A small-molecule ligand and the protein it binds are described below.
Small molecule (SMILES): C=CC1=C(C)C2=[N+]3C1=Cc1c(C)c(CCC(=O)O)c4n1[Mg@@]31n3c(c(C)c(C=C)c3=C2)=CC2=[N+]1C(=C4)C(CCC(=O)O)=C2C

Sequence of chain 1.B:
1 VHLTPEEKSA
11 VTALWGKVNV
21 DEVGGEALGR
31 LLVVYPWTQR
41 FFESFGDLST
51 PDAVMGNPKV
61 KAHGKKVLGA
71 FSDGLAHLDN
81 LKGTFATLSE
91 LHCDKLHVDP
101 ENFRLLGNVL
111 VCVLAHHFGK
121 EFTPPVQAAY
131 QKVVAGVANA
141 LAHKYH

Binding-site contacts:
Ligand atom CBA contacts residue LEU91 of chain 1.B at 3.7 Å (hydrophobic).
Ligand atom CMD contacts residue PHE41 of chain 1.B at 3.9 Å (hydrophobic).
Ligand atom CMA contacts residue LEU88 of chain 1.B at 3.8 Å (hydrophobic).
Ligand atom C2B contacts residue VAL67 of chain 1.B at 3.9 Å (hydrophobic).
Ligand atom O1D contacts residue LYS66 of chain 1.B at 3.9 Å.
Ligand atom CMC contacts residue ASN102 of chain 1.B at 3.5 Å.
Ligand atom CMB contacts residue VAL67 of chain 1.B at 3.5 Å (hydrophobic).
Ligand atom CBC contacts residue ASN102 of chain 1.B at 3.9 Å.
Ligand atom MG contacts residue HIS92 of chain 1.B at 2.2 Å.
Ligand atom CMB contacts residue ALA70 of chain 1.B at 3.7 Å (hydrophobic).
Ligand atom CHA contacts residue HIS63 of chain 1.B at 3.7 Å.
Ligand atom CAA contacts residue LYS66 of chain 1.B at 3.4 Å.
Ligand atom C3D contacts residue LEU96 of chain 1.B at 3.6 Å (hydrophobic).
Ligand atom C4B contacts residue VAL67 of chain 1.B at 3.8 Å (hydrophobic).
Ligand atom CBC contacts residue PHE41 of chain 1.B at 3.7 Å (hydrophobic).
Ligand atom C3B contacts residue LEU141 of chain 1.B at 3.6 Å (hydrophobic).
Ligand atom CHC contacts residue PHE103 of chain 1.B at 3.6 Å (hydrophobic).
Ligand atom CAC contacts residue PHE42 of chain 1.B at 3.8 Å (hydrophobic).
Ligand atom CAD contacts residue LEU96 of chain 1.B at 3.9 Å (hydrophobic).
Ligand atom CAC contacts residue PHE41 of chain 1.B at 3.6 Å (hydrophobic).
Ligand atom C1C contacts residue PHE103 of chain 1.B at 3.8 Å (hydrophobic).
Ligand atom CBC contacts residue PHE42 of chain 1.B at 3.8 Å (hydrophobic).
Ligand atom CMD contacts residue PHE42 of chain 1.B at 3.9 Å (hydrophobic).
Ligand atom C2A contacts residue LYS66 of chain 1.B at 3.6 Å.
Ligand atom CMA contacts residue ALA70 of chain 1.B at 3.9 Å (hydrophobic).
Ligand atom C3B contacts residue VAL67 of chain 1.B at 3.7 Å (hydrophobic).
Ligand atom C1D contacts residue HIS63 of chain 1.B at 3.5 Å.
Ligand atom ND contacts residue HIS92 of chain 1.B at 3.2 Å (h-bond).
Ligand atom C4D contacts residue LEU96 of chain 1.B at 3.6 Å (hydrophobic).
Ligand atom C4A contacts residue HIS92 of chain 1.B at 3.8 Å.
Ligand atom CBD contacts residue HIS63 of chain 1.B at 3.8 Å.
Ligand atom C3A contacts residue LYS66 of chain 1.B at 3.9 Å.
Ligand atom CAB contacts residue LEU141 of chain 1.B at 3.5 Å (hydrophobic).
Ligand atom NC contacts residue HIS92 of chain 1.B at 3.3 Å (h-bond).
Ligand atom C3D contacts residue HIS63 of chain 1.B at 3.7 Å.
Ligand atom NB contacts residue VAL67 of chain 1.B at 3.7 Å.
Ligand atom NB contacts residue HIS92 of chain 1.B at 3.3 Å (h-bond).
Ligand atom NA contacts residue HIS92 of chain 1.B at 3.3 Å (h-bond).
Ligand atom C4D contacts residue HIS63 of chain 1.B at 3.3 Å.
Ligand atom ND contacts residue HIS63 of chain 1.B at 3.5 Å.